Sequence of chain 1.D:
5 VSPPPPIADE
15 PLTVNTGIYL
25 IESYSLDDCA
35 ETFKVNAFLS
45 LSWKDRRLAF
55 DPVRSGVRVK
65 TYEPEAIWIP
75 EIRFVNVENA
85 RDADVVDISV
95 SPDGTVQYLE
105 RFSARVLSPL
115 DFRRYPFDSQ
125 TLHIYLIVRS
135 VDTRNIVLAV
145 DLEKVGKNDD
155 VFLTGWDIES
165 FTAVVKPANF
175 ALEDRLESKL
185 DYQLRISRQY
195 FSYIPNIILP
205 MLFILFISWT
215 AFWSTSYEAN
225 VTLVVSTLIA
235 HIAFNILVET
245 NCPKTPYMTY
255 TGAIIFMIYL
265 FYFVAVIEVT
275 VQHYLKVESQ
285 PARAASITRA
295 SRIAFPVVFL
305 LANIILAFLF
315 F

Sequence of chain 1.B:
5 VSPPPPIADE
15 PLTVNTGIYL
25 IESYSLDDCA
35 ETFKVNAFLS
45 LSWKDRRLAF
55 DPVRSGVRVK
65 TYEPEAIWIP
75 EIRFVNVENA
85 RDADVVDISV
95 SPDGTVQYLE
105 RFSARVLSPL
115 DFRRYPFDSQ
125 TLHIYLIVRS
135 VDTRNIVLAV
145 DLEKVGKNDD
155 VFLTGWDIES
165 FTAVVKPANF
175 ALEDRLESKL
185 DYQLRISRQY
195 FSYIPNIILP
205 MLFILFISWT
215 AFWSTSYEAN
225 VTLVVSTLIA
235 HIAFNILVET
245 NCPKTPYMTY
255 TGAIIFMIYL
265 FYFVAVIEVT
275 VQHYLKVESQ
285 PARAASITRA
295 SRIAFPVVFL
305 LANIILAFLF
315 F

Sequence of chain 1.C:
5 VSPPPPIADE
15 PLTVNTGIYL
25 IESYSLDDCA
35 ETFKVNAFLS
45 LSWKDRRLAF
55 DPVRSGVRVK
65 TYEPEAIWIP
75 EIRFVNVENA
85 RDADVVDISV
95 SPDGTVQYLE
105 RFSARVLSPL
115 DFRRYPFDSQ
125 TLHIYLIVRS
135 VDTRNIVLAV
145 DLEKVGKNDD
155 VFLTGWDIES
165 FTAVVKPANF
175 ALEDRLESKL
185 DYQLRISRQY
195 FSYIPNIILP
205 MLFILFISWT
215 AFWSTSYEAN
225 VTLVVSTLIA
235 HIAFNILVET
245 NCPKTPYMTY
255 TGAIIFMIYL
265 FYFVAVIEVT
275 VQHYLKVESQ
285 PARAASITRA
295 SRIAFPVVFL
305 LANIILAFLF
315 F

Sequence of chain 1.A:
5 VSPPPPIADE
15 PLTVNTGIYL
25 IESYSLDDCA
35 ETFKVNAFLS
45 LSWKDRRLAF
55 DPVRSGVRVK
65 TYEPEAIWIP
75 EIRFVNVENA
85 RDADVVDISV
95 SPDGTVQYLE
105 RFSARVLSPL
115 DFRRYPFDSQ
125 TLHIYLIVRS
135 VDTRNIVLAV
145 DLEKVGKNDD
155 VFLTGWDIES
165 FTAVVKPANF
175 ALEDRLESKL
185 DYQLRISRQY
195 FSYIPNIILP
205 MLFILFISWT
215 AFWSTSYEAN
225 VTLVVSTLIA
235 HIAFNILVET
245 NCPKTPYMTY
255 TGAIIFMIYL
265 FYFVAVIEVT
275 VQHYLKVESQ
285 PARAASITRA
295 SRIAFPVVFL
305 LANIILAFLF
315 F

This small molecule binds to this protein.
Small molecule (SMILES): CCC1(CCBr)C(=O)NC(=O)NC1=O

Binding-site contacts:
Ligand atom C6 contacts residue SER230 of chain 1.E at 3.4 Å.
Ligand atom C7 contacts residue SER230 of chain 1.C at 4.0 Å.
Ligand atom C4 contacts residue LMT1 of chain 1.I at 4.4 Å.
Ligand atom C4 contacts residue ILE233 of chain 1.D at 3.8 Å (hydrophobic).
Ligand atom N contacts residue ILE233 of chain 1.A at 3.9 Å.
Ligand atom C3 contacts residue ILE233 of chain 1.B at 4.0 Å (hydrophobic).
Ligand atom BR contacts residue ILE233 of chain 1.D at 3.9 Å.
Ligand atom O1 contacts residue SER230 of chain 1.A at 3.0 Å (h-bond).
Ligand atom C7 contacts residue SER230 of chain 1.B at 3.5 Å.
Ligand atom C1 contacts residue SER230 of chain 1.C at 3.5 Å.
Ligand atom C4 contacts residue ILE233 of chain 1.B at 4.2 Å (hydrophobic).
Ligand atom N1 contacts residue SER230 of chain 1.A at 3.7 Å.
Ligand atom O2 contacts residue SER230 of chain 1.C at 3.4 Å (h-bond).
Ligand atom C1 contacts residue SER230 of chain 1.D at 4.0 Å.
Ligand atom N contacts residue SER230 of chain 1.E at 3.2 Å (h-bond).
Ligand atom O contacts residue ILE233 of chain 1.A at 4.0 Å.
Ligand atom C4 contacts residue ILE233 of chain 1.C at 3.1 Å (hydrophobic).
Ligand atom O contacts residue ILE233 of chain 1.E at 3.3 Å.
Ligand atom BR contacts residue LMT1 of chain 1.I at 2.4 Å.
Ligand atom C5 contacts residue SER230 of chain 1.E at 4.3 Å.
Ligand atom N contacts residue SER230 of chain 1.A at 4.3 Å.
Ligand atom BR contacts residue ILE233 of chain 1.B at 3.6 Å.
Ligand atom C3 contacts residue ILE233 of chain 1.C at 3.6 Å (hydrophobic).
Ligand atom O1 contacts residue SER230 of chain 1.E at 2.9 Å (h-bond).
Ligand atom C5 contacts residue ILE233 of chain 1.A at 4.3 Å (hydrophobic).
Ligand atom C contacts residue SER230 of chain 1.D at 3.3 Å.
Ligand atom C2 contacts residue ILE233 of chain 1.D at 4.5 Å (hydrophobic).
Ligand atom BR contacts residue ILE233 of chain 1.C at 3.5 Å.
Ligand atom C6 contacts residue SER230 of chain 1.A at 3.4 Å.
Ligand atom C2 contacts residue SER230 of chain 1.C at 4.4 Å.
Ligand atom O2 contacts residue ILE233 of chain 1.C at 3.9 Å.
Ligand atom C contacts residue ILE233 of chain 1.D at 2.9 Å (hydrophobic).
Ligand atom C1 contacts residue ILE233 of chain 1.D at 3.2 Å (hydrophobic).
Ligand atom O2 contacts residue SER230 of chain 1.B at 2.7 Å (h-bond).
Ligand atom C5 contacts residue ILE233 of chain 1.E at 4.1 Å (hydrophobic).
Ligand atom C contacts residue ILE233 of chain 1.E at 3.5 Å (hydrophobic).
Ligand atom BR contacts residue ILE233 of chain 1.E at 4.4 Å.
Ligand atom BR contacts residue ILE233 of chain 1.A at 4.3 Å.
Ligand atom N1 contacts residue SER230 of chain 1.B at 3.9 Å.

Sequence of chain 1.E:
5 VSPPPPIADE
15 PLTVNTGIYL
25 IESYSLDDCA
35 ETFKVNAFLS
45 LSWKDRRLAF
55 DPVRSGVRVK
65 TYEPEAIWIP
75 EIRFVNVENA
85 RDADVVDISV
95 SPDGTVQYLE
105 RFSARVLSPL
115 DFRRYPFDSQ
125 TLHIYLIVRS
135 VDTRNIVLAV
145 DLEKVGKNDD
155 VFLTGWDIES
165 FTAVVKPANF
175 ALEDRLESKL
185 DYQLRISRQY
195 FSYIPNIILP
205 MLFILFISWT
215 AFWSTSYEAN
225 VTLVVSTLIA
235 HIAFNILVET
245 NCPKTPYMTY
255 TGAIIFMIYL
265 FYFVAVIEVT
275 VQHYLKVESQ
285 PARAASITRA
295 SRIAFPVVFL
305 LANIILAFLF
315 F